The small molecule below binds the protein below.
Small molecule (SMILES): CCCCCCCCCC(=O)N(CCO)C[C@@H](O)[C@@H](O)[C@@H](O)[C@@H](O)CO

Sequence of chain 1.B:
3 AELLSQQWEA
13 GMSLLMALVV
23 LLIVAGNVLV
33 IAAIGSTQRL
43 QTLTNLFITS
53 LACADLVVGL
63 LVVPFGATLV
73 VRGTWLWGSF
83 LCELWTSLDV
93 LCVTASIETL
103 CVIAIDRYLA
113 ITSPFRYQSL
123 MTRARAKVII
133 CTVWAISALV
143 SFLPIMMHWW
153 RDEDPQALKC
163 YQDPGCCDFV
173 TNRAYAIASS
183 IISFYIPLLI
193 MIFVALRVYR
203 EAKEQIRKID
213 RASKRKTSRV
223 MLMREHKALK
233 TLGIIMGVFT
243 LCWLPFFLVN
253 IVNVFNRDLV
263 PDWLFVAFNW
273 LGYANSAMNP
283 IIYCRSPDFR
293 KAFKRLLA

Binding-site contacts:
Ligand atom C15 contacts residue LEU231 of chain 1.B at 4.0 Å (hydrophobic).
Ligand atom C18 contacts residue ALA197 of chain 1.B at 3.9 Å (hydrophobic).
Ligand atom C12 contacts residue VAL200 of chain 1.B at 3.6 Å (hydrophobic).
Ligand atom C9 contacts residue VAL200 of chain 1.B at 4.5 Å (hydrophobic).
Ligand atom C21 contacts residue GLY235 of chain 1.B at 4.4 Å.
Ligand atom C18 contacts residue VAL200 of chain 1.B at 4.5 Å (hydrophobic).
Ligand atom C12 contacts residue ALA197 of chain 1.B at 4.3 Å (hydrophobic).
Ligand atom C9 contacts residue ARG109 of chain 1.B at 4.5 Å.
Ligand atom C18 contacts residue GLY235 of chain 1.B at 4.5 Å.
Ligand atom C9 contacts residue MET238 of chain 1.B at 3.7 Å (hydrophobic).
Ligand atom C15 contacts residue ALA197 of chain 1.B at 4.3 Å (hydrophobic).
Ligand atom C9 contacts residue LEU234 of chain 1.B at 4.2 Å (hydrophobic).
Ligand atom C9 contacts residue ALA106 of chain 1.B at 4.5 Å (hydrophobic).
Ligand atom C21 contacts residue LEU231 of chain 1.B at 3.7 Å (hydrophobic).
Ligand atom C21 contacts residue LYS232 of chain 1.B at 4.3 Å.
Ligand atom C15 contacts residue GLY235 of chain 1.B at 3.7 Å.